Binding-site contacts:
Ligand atom O1A contacts residue MN1 of chain 1.B at 2.2 Å.
Ligand atom C4C contacts residue ASP138 of chain 1.A at 3.3 Å.
Ligand atom O4 contacts residue GLY117 of chain 1.A at 3.4 Å.
Ligand atom O2C contacts residue GLU58 of chain 1.A at 3.1 Å (salt-bridge).
Ligand atom O2B contacts residue MN1 of chain 1.B at 2.3 Å.
Ligand atom O1A contacts residue ARG263 of chain 1.A at 2.6 Å (salt-bridge).
Ligand atom O4 contacts residue LEU56 of chain 1.A at 3.5 Å.
Ligand atom O3C contacts residue PRO54 of chain 1.A at 3.3 Å (h-bond).
Ligand atom O3C contacts residue SER139 of chain 1.A at 3.1 Å (h-bond).
Ligand atom O4C contacts residue LYS118 of chain 1.A at 3.4 Å.
Ligand atom C6' contacts residue TYR233 of chain 1.A at 3.4 Å (hydrophobic).
Ligand atom O2' contacts residue ARG260 of chain 1.A at 3.0 Å (salt-bridge).
Ligand atom O2A contacts residue ARG263 of chain 1.A at 3.0 Å (salt-bridge).
Ligand atom C5C contacts residue ASP138 of chain 1.A at 3.5 Å.
Ligand atom O6' contacts residue GLU236 of chain 1.A at 2.7 Å (salt-bridge).
Ligand atom N3 contacts residue SER85 of chain 1.A at 3.2 Å (h-bond).
Ligand atom O4' contacts residue GLU236 of chain 1.A at 2.4 Å (salt-bridge).
Ligand atom O2A contacts residue TYR233 of chain 1.A at 3.0 Å (h-bond).
Ligand atom C4' contacts residue GLU236 of chain 1.A at 3.0 Å.
Ligand atom C3' contacts residue LYS118 of chain 1.A at 3.5 Å.
Ligand atom O1B contacts residue ARG265 of chain 1.A at 3.3 Å.
Ligand atom O2C contacts residue ALA55 of chain 1.A at 3.4 Å.
Ligand atom O4' contacts residue LYS118 of chain 1.A at 3.4 Å (salt-bridge).
Ligand atom O2 contacts residue ALA55 of chain 1.A at 3.4 Å (h-bond).
Ligand atom C6' contacts residue GLU236 of chain 1.A at 3.5 Å.
Ligand atom O3B contacts residue MET273 of chain 1.A at 3.4 Å (h-bond).
Ligand atom O1A contacts residue ASP140 of chain 1.A at 3.1 Å (salt-bridge).
Ligand atom O3' contacts residue LYS118 of chain 1.A at 2.4 Å (salt-bridge).
Ligand atom PA contacts residue ARG263 of chain 1.A at 3.4 Å.
Ligand atom C2' contacts residue LEU213 of chain 1.A at 3.5 Å (hydrophobic).
Ligand atom O3A contacts residue TYR233 of chain 1.A at 3.5 Å.
Ligand atom O3' contacts residue GLY215 of chain 1.A at 3.4 Å.
Ligand atom PB contacts residue MN1 of chain 1.B at 3.4 Å.
Ligand atom O2C contacts residue LEU56 of chain 1.A at 2.8 Å (h-bond).
Ligand atom O4 contacts residue LYS118 of chain 1.A at 3.4 Å (salt-bridge).
Ligand atom O2' contacts residue ASP138 of chain 1.A at 3.0 Å (salt-bridge).
Ligand atom O3' contacts residue ASP138 of chain 1.A at 3.1 Å (salt-bridge).
Ligand atom PA contacts residue MN1 of chain 1.B at 3.5 Å.
Ligand atom O2B contacts residue HIS262 of chain 1.A at 3.0 Å.
Ligand atom O2 contacts residue SER85 of chain 1.A at 3.4 Å.

Sequence of chain 1.A:
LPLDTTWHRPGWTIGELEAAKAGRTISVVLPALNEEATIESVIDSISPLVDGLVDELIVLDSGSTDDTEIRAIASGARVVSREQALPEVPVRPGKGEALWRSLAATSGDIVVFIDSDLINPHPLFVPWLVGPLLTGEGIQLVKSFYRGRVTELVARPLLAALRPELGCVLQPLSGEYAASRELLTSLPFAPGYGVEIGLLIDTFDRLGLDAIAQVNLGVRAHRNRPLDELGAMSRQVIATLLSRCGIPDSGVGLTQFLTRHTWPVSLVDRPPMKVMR

A protein and the small-molecule ligand that binds it are described below.
Small molecule (SMILES): O=c1ccn([C@@H]2O[C@H](CO[P](=O)(O)O[P](=O)(O)O[C@H]3O[C@H](CO)[C@@H](O)[C@H](O)[C@H]3O)[C@@H](O)[C@H]2O)c(=O)[nH]1